Binding-site contacts:
Ligand atom O6 contacts residue PHE59 of chain 1.A at 3.4 Å.
Ligand atom O11 contacts residue VAL272 of chain 1.B at 3.4 Å.
Ligand atom O14 contacts residue MG1 of chain 1.T at 2.1 Å.
Ligand atom C2 contacts residue ARG345 of chain 1.B at 3.3 Å.
Ligand atom O1 contacts residue ASN31 of chain 1.A at 2.9 Å (h-bond).
Ligand atom C8 contacts residue XG41 of chain 1.GA at 3.2 Å.
Ligand atom O6 contacts residue GLN36 of chain 1.A at 2.8 Å (h-bond).
Ligand atom C2 contacts residue LYS10 of chain 1.A at 3.2 Å.
Ligand atom O2 contacts residue XG41 of chain 1.GA at 3.2 Å.
Ligand atom O2 contacts residue VAL11 of chain 1.A at 2.6 Å (h-bond).
Ligand atom O14 contacts residue XG41 of chain 1.GA at 2.7 Å (h-bond).
Ligand atom O5 contacts residue ARG345 of chain 1.B at 3.2 Å (salt-bridge).
Ligand atom O8 contacts residue LYS10 of chain 1.A at 3.1 Å (salt-bridge).
Ligand atom O9 contacts residue MG1 of chain 1.T at 2.3 Å.
Ligand atom O2 contacts residue ILE12 of chain 1.A at 3.2 Å.
Ligand atom O8 contacts residue ARG345 of chain 1.B at 3.1 Å (salt-bridge).
Ligand atom O9 contacts residue LYS10 of chain 1.A at 3.1 Å.
Ligand atom O6 contacts residue ARG39 of chain 1.A at 2.9 Å (salt-bridge).
Ligand atom O3 contacts residue VAL11 of chain 1.A at 3.2 Å (h-bond).
Ligand atom O1 contacts residue LYS10 of chain 1.A at 2.4 Å (salt-bridge).
Ligand atom C10 contacts residue TYR49 of chain 1.B at 3.2 Å (hydrophobic).
Ligand atom C2 contacts residue ASN31 of chain 1.A at 3.5 Å.
Ligand atom C5 contacts residue ARG345 of chain 1.B at 3.2 Å.
Ligand atom O3 contacts residue XG41 of chain 1.GA at 2.7 Å (h-bond).
Ligand atom O7 contacts residue VAL272 of chain 1.B at 3.5 Å.
Ligand atom O12 contacts residue MG1 of chain 1.T at 2.4 Å.
Ligand atom P3 contacts residue MG1 of chain 1.T at 3.5 Å.
Ligand atom N2 contacts residue ARG345 of chain 1.B at 3.4 Å (salt-bridge).
Ligand atom O12 contacts residue XG41 of chain 1.GA at 2.4 Å (h-bond).
Ligand atom O4 contacts residue ARG345 of chain 1.B at 3.2 Å (salt-bridge).
Ligand atom O13 contacts residue LYS417 of chain 1.C at 2.8 Å (salt-bridge).
Ligand atom N3 contacts residue ARG39 of chain 1.A at 2.9 Å (salt-bridge).
Ligand atom N1 contacts residue ASN31 of chain 1.A at 2.8 Å (h-bond).
Ligand atom N3 contacts residue TYR49 of chain 1.B at 3.3 Å (h-bond).
Ligand atom N2 contacts residue LYS10 of chain 1.A at 3.4 Å (salt-bridge).
Ligand atom C4 contacts residue XG41 of chain 1.GA at 3.5 Å.
Ligand atom O9 contacts residue XG41 of chain 1.GA at 2.9 Å (h-bond).
Ligand atom C10 contacts residue VAL50 of chain 1.B at 3.2 Å (hydrophobic).
Ligand atom O14 contacts residue LYS417 of chain 1.C at 3.1 Å (salt-bridge).
Ligand atom C1 contacts residue VAL50 of chain 1.B at 3.3 Å (hydrophobic).

A small-molecule ligand and the protein it binds are described below.
Small molecule (SMILES): O=c1[nH]c(=O)c2ncn([C@@H]3O[C@H](COP(=O)(O)OP(=O)(O)OP(=O)(O)O)[C@@H](O)[C@H]3O)c2[nH]1

Sequence of chain 1.A:
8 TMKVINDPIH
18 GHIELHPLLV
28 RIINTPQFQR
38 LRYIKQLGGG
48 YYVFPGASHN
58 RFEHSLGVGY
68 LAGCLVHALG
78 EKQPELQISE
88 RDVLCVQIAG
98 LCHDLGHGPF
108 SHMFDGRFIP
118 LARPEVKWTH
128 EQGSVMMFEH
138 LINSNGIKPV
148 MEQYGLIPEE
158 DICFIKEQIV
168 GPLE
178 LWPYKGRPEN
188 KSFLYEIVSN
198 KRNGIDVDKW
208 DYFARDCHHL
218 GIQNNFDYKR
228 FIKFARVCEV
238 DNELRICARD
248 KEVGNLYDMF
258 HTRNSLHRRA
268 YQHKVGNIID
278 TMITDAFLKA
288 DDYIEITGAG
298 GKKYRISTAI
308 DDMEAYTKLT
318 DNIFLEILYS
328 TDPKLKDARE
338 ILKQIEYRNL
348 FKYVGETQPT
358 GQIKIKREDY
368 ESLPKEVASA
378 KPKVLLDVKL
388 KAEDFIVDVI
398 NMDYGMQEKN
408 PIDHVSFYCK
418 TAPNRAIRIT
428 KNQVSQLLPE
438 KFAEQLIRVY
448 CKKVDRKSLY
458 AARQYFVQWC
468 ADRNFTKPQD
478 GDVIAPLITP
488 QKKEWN

Sequence of chain 1.C:
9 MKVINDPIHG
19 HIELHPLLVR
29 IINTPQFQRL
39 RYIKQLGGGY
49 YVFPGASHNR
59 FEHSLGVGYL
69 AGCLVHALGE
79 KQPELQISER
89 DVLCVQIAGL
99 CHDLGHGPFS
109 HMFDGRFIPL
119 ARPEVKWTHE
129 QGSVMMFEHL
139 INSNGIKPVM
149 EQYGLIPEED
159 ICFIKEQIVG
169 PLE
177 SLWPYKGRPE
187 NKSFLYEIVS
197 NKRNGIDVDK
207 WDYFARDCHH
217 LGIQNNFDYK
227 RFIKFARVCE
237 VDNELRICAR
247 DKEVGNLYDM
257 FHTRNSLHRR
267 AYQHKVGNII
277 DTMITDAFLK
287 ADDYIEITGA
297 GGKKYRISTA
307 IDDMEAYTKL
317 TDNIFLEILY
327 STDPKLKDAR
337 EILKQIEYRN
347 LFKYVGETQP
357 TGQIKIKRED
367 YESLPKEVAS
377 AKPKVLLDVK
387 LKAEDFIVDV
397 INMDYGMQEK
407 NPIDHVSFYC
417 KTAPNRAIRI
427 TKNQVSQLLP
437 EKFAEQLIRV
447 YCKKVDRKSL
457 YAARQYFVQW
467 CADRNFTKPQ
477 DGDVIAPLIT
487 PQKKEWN

Sequence of chain 1.B:
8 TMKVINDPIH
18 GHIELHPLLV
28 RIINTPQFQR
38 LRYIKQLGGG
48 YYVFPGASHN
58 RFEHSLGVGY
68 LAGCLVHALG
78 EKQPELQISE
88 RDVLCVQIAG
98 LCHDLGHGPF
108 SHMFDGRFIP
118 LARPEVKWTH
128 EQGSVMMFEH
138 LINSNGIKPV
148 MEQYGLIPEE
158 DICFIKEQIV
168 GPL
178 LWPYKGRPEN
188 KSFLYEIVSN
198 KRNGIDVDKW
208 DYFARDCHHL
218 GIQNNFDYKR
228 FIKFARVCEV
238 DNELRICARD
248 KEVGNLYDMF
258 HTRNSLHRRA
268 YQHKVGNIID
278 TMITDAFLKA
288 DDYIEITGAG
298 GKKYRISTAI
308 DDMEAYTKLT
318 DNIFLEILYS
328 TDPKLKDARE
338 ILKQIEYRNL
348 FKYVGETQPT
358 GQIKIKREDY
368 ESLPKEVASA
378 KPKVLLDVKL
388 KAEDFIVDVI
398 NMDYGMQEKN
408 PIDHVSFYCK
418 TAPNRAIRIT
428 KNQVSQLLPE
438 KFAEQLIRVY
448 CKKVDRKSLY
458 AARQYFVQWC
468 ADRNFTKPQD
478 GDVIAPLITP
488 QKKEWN